This protein binds this small molecule.
Small molecule (SMILES): C[C@@H]1C(=O)C[C@@H](CC(O)O)C1(C)C

Binding-site contacts:
Ligand atom C8 contacts residue TRP90 of chain 1.J at 4.5 Å (hydrophobic).
Ligand atom C7 contacts residue LEU84 of chain 1.J at 4.1 Å (hydrophobic).
Ligand atom C9 contacts residue TRP90 of chain 1.J at 3.8 Å (hydrophobic).
Ligand atom C10 contacts residue HIS145 of chain 1.J at 3.7 Å.
Ligand atom C5 contacts residue HIS45 of chain 1.J at 4.0 Å.
Ligand atom C7 contacts residue PHE79 of chain 1.J at 4.2 Å (hydrophobic).
Ligand atom O2 contacts residue ASP154 of chain 1.J at 3.2 Å (salt-bridge).
Ligand atom C3 contacts residue TRP40 of chain 1.J at 4.3 Å (hydrophobic).
Ligand atom C9 contacts residue GLU244 of chain 1.J at 3.4 Å.
Ligand atom C6 contacts residue PHE82 of chain 1.J at 4.3 Å (hydrophobic).
Ligand atom O1 contacts residue HIS45 of chain 1.J at 3.2 Å (h-bond).
Ligand atom C10 contacts residue ASP154 of chain 1.J at 3.3 Å.
Ligand atom C10 contacts residue GLU244 of chain 1.J at 3.4 Å.
Ligand atom O1 contacts residue TRP40 of chain 1.J at 2.7 Å (h-bond).
Ligand atom C1 contacts residue TRP90 of chain 1.J at 4.4 Å (hydrophobic).
Ligand atom C7 contacts residue PHE82 of chain 1.J at 3.6 Å (hydrophobic).
Ligand atom C1 contacts residue GLU244 of chain 1.J at 4.4 Å.
Ligand atom C5 contacts residue ILE93 of chain 1.J at 3.8 Å (hydrophobic).
Ligand atom O3 contacts residue HIS45 of chain 1.J at 4.4 Å.
Ligand atom C6 contacts residue ILE77 of chain 1.J at 3.6 Å (hydrophobic).
Ligand atom C6 contacts residue PRO144 of chain 1.J at 4.0 Å (hydrophobic).
Ligand atom C9 contacts residue ILE93 of chain 1.J at 3.7 Å (hydrophobic).
Ligand atom C8 contacts residue GLU244 of chain 1.J at 3.7 Å.
Ligand atom C4 contacts residue TRP40 of chain 1.J at 3.9 Å (hydrophobic).
Ligand atom C6 contacts residue TRP40 of chain 1.J at 3.7 Å (hydrophobic).
Ligand atom C4 contacts residue HIS45 of chain 1.J at 4.0 Å.
Ligand atom O3 contacts residue ASP154 of chain 1.J at 2.7 Å (salt-bridge).
Ligand atom O3 contacts residue HIS145 of chain 1.J at 4.1 Å.
Ligand atom C5 contacts residue PHE82 of chain 1.J at 3.7 Å (hydrophobic).
Ligand atom O1 contacts residue PHE82 of chain 1.J at 3.4 Å.
Ligand atom C8 contacts residue ILE150 of chain 1.J at 4.3 Å (hydrophobic).
Ligand atom C1 contacts residue ILE93 of chain 1.J at 3.9 Å (hydrophobic).
Ligand atom O2 contacts residue GLU244 of chain 1.J at 2.6 Å (salt-bridge).
Ligand atom C8 contacts residue PHE79 of chain 1.J at 4.5 Å (hydrophobic).
Ligand atom C4 contacts residue PHE82 of chain 1.J at 4.0 Å (hydrophobic).
Ligand atom O2 contacts residue HIS145 of chain 1.J at 2.6 Å (h-bond).

Sequence of chain 1.J:
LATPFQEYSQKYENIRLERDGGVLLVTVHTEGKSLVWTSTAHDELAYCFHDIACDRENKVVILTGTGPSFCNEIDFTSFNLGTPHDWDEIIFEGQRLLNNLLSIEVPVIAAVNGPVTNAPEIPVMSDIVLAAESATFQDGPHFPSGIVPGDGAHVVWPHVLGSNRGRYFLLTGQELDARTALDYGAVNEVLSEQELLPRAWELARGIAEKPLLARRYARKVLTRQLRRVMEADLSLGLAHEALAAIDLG